Sequence of chain 1.B:
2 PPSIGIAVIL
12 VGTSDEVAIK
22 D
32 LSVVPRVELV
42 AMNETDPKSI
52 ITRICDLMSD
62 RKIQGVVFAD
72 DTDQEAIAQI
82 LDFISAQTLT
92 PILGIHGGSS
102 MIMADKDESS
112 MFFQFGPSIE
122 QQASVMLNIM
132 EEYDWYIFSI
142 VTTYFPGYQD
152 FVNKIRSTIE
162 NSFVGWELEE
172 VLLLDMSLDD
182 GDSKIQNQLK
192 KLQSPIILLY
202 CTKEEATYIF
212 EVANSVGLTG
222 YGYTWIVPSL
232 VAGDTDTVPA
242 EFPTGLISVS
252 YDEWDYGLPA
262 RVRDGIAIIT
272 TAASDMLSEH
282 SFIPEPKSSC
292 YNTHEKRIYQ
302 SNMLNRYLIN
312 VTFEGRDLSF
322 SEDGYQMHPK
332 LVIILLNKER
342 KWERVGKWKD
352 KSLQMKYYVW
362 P

Binding-site contacts:
Ligand atom C3 contacts residue ASN44 of chain 1.B at 3.7 Å.
Ligand atom O5 contacts residue ASN44 of chain 1.B at 2.3 Å (h-bond).
Ligand atom C7 contacts residue ASN44 of chain 1.B at 3.9 Å.
Ligand atom C1 contacts residue ASN44 of chain 1.B at 1.4 Å.
Ligand atom C2 contacts residue ASN44 of chain 1.B at 2.4 Å.
Ligand atom N2 contacts residue ASN44 of chain 1.B at 2.9 Å (h-bond).
Ligand atom C4 contacts residue ASN44 of chain 1.B at 4.2 Å.
Ligand atom C5 contacts residue ASN44 of chain 1.B at 3.6 Å.

This small molecule binds to this protein.
Small molecule (SMILES): CC(=O)N[C@@H]1[C@@H](O)[C@H](O)[C@@H](CO)O[C@H]1O